This protein binds this small molecule.
Small molecule (SMILES): CC(=O)N[C@@H]1[C@@H](O)[C@H](O)[C@@H](CO)O[C@H]1O

Sequence of chain 1.A:
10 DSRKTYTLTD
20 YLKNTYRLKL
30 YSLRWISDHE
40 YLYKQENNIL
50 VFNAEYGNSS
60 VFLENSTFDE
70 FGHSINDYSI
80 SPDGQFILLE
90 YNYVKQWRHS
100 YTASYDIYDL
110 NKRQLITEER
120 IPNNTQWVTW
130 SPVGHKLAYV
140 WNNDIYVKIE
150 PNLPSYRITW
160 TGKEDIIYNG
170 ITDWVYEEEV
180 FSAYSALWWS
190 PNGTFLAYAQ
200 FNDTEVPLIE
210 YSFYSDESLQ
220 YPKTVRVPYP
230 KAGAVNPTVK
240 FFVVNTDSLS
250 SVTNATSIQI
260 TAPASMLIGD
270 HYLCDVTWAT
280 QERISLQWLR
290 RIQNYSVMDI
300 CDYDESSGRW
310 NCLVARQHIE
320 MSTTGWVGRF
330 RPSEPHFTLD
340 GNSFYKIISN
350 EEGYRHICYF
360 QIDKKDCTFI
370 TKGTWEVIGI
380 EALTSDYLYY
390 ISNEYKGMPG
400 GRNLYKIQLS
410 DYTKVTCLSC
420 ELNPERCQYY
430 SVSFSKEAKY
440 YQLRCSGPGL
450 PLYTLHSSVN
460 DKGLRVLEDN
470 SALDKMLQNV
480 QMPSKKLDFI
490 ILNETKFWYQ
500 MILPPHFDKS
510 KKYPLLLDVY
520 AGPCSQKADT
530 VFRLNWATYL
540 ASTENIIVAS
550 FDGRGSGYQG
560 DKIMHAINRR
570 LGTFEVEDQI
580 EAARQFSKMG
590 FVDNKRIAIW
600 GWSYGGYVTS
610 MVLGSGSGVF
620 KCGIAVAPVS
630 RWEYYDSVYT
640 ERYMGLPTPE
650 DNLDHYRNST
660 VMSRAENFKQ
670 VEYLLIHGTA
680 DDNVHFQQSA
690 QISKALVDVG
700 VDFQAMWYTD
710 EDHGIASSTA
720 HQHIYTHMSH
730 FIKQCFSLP

Binding-site contacts:
Ligand atom C4 contacts residue ASN122 of chain 1.A at 4.2 Å.
Ligand atom N2 contacts residue ASN122 of chain 1.A at 2.8 Å (h-bond).
Ligand atom O7 contacts residue ASN122 of chain 1.A at 3.4 Å (h-bond).
Ligand atom C7 contacts residue ILE120 of chain 1.A at 4.4 Å (hydrophobic).
Ligand atom C8 contacts residue ARG119 of chain 1.A at 3.8 Å.
Ligand atom C7 contacts residue ASN122 of chain 1.A at 3.4 Å.
Ligand atom C1 contacts residue ASN122 of chain 1.A at 1.5 Å.
Ligand atom C3 contacts residue ASN122 of chain 1.A at 3.7 Å.
Ligand atom O7 contacts residue PRO121 of chain 1.A at 4.3 Å.
Ligand atom O5 contacts residue ASN122 of chain 1.A at 2.4 Å (h-bond).
Ligand atom O3 contacts residue ARG119 of chain 1.A at 4.2 Å.
Ligand atom C5 contacts residue ASN122 of chain 1.A at 3.7 Å.
Ligand atom C8 contacts residue PRO121 of chain 1.A at 4.2 Å (hydrophobic).
Ligand atom C8 contacts residue ILE120 of chain 1.A at 3.5 Å (hydrophobic).
Ligand atom C2 contacts residue ASN122 of chain 1.A at 2.3 Å.